Binding-site contacts:
Ligand atom C2 contacts residue ASN492 of chain 1.D at 2.5 Å.
Ligand atom C3 contacts residue SER494 of chain 1.D at 4.0 Å.
Ligand atom C7 contacts residue ASN492 of chain 1.D at 3.3 Å.
Ligand atom O7 contacts residue ASN492 of chain 1.D at 3.5 Å (h-bond).
Ligand atom O5 contacts residue ASN492 of chain 1.D at 2.4 Å (h-bond).
Ligand atom C2 contacts residue SER494 of chain 1.D at 3.8 Å.
Ligand atom N2 contacts residue SER494 of chain 1.D at 2.8 Å (h-bond).
Ligand atom C4 contacts residue ASN492 of chain 1.D at 4.3 Å.
Ligand atom C3 contacts residue ASN492 of chain 1.D at 3.9 Å.
Ligand atom C1 contacts residue SER494 of chain 1.D at 3.8 Å.
Ligand atom C7 contacts residue SER494 of chain 1.D at 3.6 Å.
Ligand atom C8 contacts residue ASN492 of chain 1.D at 3.9 Å.
Ligand atom C1 contacts residue ASN492 of chain 1.D at 1.5 Å.
Ligand atom C5 contacts residue ASN492 of chain 1.D at 3.7 Å.
Ligand atom C8 contacts residue SER494 of chain 1.D at 3.4 Å.
Ligand atom N2 contacts residue ASN492 of chain 1.D at 2.9 Å (h-bond).

Sequence of chain 1.D:
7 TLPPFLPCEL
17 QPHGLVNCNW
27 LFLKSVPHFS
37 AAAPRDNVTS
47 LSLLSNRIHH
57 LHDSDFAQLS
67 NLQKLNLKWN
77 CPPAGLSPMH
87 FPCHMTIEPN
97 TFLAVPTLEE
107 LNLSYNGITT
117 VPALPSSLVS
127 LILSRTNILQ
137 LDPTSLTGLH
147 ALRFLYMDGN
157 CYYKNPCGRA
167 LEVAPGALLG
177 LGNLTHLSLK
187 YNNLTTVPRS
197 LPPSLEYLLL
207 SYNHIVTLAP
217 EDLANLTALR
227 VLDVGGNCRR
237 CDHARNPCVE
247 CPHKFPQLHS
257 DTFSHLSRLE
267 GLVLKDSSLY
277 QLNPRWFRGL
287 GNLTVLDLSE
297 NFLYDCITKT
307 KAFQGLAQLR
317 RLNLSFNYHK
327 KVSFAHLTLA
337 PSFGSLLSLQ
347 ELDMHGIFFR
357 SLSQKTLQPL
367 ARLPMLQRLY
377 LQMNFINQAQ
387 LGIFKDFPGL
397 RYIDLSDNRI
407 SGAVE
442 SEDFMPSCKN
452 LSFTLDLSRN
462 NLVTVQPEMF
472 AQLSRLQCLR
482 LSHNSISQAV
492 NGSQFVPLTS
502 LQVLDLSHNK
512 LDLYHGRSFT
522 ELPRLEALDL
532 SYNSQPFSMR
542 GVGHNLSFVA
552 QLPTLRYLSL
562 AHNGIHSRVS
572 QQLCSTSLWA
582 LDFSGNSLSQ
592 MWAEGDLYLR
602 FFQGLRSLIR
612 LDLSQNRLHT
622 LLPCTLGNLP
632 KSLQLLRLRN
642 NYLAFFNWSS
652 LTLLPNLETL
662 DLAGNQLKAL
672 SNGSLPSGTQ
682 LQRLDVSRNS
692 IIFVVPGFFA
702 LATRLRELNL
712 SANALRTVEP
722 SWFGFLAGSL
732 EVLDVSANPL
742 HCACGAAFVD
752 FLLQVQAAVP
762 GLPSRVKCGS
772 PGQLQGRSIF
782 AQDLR

A small-molecule ligand and the protein it binds are described below.
Small molecule (SMILES): CC(=O)N[C@@H]1[C@@H](O)[C@H](O)[C@@H](CO)O[C@H]1O